Binding-site contacts:
Ligand atom C1A contacts residue PHE179 of chain 15.A at 3.5 Å (hydrophobic).
Ligand atom C3 contacts residue LEU100 of chain 15.A at 3.9 Å (hydrophobic).
Ligand atom O5A contacts residue PHE179 of chain 15.A at 3.7 Å.
Ligand atom CM6 contacts residue LEU181 of chain 15.A at 3.7 Å (hydrophobic).
Ligand atom CM6 contacts residue LEU184 of chain 15.A at 3.4 Å (hydrophobic).
Ligand atom C1C contacts residue MET214 of chain 15.A at 3.7 Å (hydrophobic).
Ligand atom C1A contacts residue TYR144 of chain 15.A at 3.1 Å (hydrophobic).
Ligand atom CM4 contacts residue PHE179 of chain 15.A at 3.9 Å (hydrophobic).
Ligand atom C4A contacts residue TYR144 of chain 15.A at 3.8 Å (hydrophobic).
Ligand atom CM2 contacts residue ILE236 of chain 15.A at 4.0 Å (hydrophobic).
Ligand atom CM2 contacts residue ILE122 of chain 15.A at 3.7 Å (hydrophobic).
Ligand atom C2C contacts residue ILE98 of chain 15.A at 4.0 Å (hydrophobic).
Ligand atom N2 contacts residue LEU100 of chain 15.A at 3.8 Å.
Ligand atom O5A contacts residue ALA166 of chain 15.A at 3.9 Å.
Ligand atom O1B contacts residue ILE98 of chain 15.A at 2.9 Å.
Ligand atom C1B contacts residue LEU181 of chain 15.A at 3.8 Å (hydrophobic).
Ligand atom C4B contacts residue LEU181 of chain 15.A at 3.8 Å (hydrophobic).
Ligand atom C4 contacts residue TYR190 of chain 15.A at 3.8 Å (hydrophobic).
Ligand atom C5B contacts residue LEU181 of chain 15.A at 3.3 Å (hydrophobic).
Ligand atom O1 contacts residue MET214 of chain 15.A at 3.2 Å.
Ligand atom CM3 contacts residue TYR190 of chain 15.A at 3.9 Å (hydrophobic).
Ligand atom N3A contacts residue LEU217 of chain 15.A at 3.4 Å.
Ligand atom O5A contacts residue TYR144 of chain 15.A at 3.1 Å.
Ligand atom C2B contacts residue ILE98 of chain 15.A at 3.9 Å (hydrophobic).
Ligand atom C5 contacts residue MET214 of chain 15.A at 3.6 Å (hydrophobic).
Ligand atom C2A contacts residue TYR144 of chain 15.A at 3.7 Å (hydrophobic).
Ligand atom CM4 contacts residue TYR142 of chain 15.A at 3.1 Å (hydrophobic).
Ligand atom C2B contacts residue ILE122 of chain 15.A at 3.9 Å (hydrophobic).
Ligand atom CM4 contacts residue VAL168 of chain 15.A at 3.5 Å (hydrophobic).
Ligand atom CM6 contacts residue TYR144 of chain 15.A at 3.7 Å (hydrophobic).
Ligand atom C2A contacts residue PHE179 of chain 15.A at 3.3 Å (hydrophobic).
Ligand atom C6B contacts residue LEU181 of chain 15.A at 3.3 Å (hydrophobic).
Ligand atom C5B contacts residue TYR144 of chain 15.A at 3.6 Å (hydrophobic).
Ligand atom C4A contacts residue PHE179 of chain 15.A at 3.3 Å (hydrophobic).
Ligand atom C6B contacts residue ILE98 of chain 15.A at 3.6 Å (hydrophobic).
Ligand atom O1 contacts residue LEU100 of chain 15.A at 4.0 Å.
Ligand atom C1B contacts residue ILE98 of chain 15.A at 3.6 Å (hydrophobic).
Ligand atom N2 contacts residue MET214 of chain 15.A at 3.8 Å.
Ligand atom N3A contacts residue PHE179 of chain 15.A at 3.0 Å.
Ligand atom C4B contacts residue PHE179 of chain 15.A at 3.9 Å (hydrophobic).

A protein and the small-molecule ligand that binds it are described below.
Small molecule (SMILES): Cc1cc(CCCOc2c(C)cc(-c3coc(C)n3)cc2C)on1

Sequence of chain 15.C:
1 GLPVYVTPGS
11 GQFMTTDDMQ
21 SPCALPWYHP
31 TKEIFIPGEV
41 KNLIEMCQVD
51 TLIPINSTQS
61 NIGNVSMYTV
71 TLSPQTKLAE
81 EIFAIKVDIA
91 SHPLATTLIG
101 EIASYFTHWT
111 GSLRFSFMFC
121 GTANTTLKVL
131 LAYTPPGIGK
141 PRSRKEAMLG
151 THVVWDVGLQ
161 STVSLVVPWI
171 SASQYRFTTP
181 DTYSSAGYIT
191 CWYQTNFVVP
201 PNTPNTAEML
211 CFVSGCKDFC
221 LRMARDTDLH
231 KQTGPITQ

Sequence of chain 15.A:
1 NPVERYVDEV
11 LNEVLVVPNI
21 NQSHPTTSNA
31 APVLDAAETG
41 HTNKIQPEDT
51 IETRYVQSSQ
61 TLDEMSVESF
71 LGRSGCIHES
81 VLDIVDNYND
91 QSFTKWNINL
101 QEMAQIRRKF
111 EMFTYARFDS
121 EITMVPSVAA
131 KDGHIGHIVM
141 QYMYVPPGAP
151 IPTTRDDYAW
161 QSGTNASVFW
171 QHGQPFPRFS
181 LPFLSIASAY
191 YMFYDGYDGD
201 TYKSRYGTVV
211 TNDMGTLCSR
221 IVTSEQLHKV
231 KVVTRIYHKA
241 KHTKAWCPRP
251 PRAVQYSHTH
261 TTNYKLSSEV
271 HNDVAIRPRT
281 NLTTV